Sequence of chain 1.A:
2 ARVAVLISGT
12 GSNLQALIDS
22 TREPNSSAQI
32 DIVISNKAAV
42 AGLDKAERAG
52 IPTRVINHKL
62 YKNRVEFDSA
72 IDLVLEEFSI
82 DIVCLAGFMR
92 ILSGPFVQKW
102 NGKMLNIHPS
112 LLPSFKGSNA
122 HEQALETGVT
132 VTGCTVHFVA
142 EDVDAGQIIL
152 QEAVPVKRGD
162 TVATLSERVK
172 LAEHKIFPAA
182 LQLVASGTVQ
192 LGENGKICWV

A protein and the small-molecule ligand that binds it are described below.
Small molecule (SMILES): Nc1nc2sc(CCCCc3ccc(C(=O)N[C@@H](CCC(=O)O)C(=O)O)o3)cc2c(=O)[nH]1

Binding-site contacts:
Ligand atom C4 contacts residue ALA141 of chain 1.A at 3.6 Å (hydrophobic).
Ligand atom N3 contacts residue ALA141 of chain 1.A at 2.8 Å (h-bond).
Ligand atom C20 contacts residue MET90 of chain 1.A at 3.4 Å (hydrophobic).
Ligand atom O10 contacts residue ALA141 of chain 1.A at 3.7 Å.
Ligand atom C33 contacts residue GAR1 of chain 1.B at 3.2 Å.
Ligand atom C26 contacts residue ARG65 of chain 1.A at 3.6 Å.
Ligand atom C6 contacts residue LEU86 of chain 1.A at 3.4 Å (hydrophobic).
Ligand atom C22 contacts residue MET90 of chain 1.A at 3.1 Å (hydrophobic).
Ligand atom O10 contacts residue ASP145 of chain 1.A at 3.0 Å (salt-bridge).
Ligand atom C31 contacts residue PHE89 of chain 1.A at 3.3 Å (hydrophobic).
Ligand atom N1 contacts residue ILE92 of chain 1.A at 3.6 Å.
Ligand atom C30 contacts residue ASN107 of chain 1.A at 3.1 Å.
Ligand atom C4 contacts residue VAL140 of chain 1.A at 3.5 Å (hydrophobic).
Ligand atom N1 contacts residue LEU93 of chain 1.A at 3.1 Å (h-bond).
Ligand atom O28 contacts residue ARG65 of chain 1.A at 2.9 Å (salt-bridge).
Ligand atom N11 contacts residue GLU142 of chain 1.A at 3.1 Å (salt-bridge).
Ligand atom C2 contacts residue VAL144 of chain 1.A at 3.6 Å (hydrophobic).
Ligand atom N3 contacts residue GLU142 of chain 1.A at 3.7 Å.
Ligand atom C21 contacts residue MET90 of chain 1.A at 3.1 Å (hydrophobic).
Ligand atom C30 contacts residue PHE89 of chain 1.A at 3.4 Å (hydrophobic).
Ligand atom C16 contacts residue GAR1 of chain 1.B at 3.7 Å.
Ligand atom O25 contacts residue MET90 of chain 1.A at 3.3 Å.
Ligand atom N3 contacts residue VAL144 of chain 1.A at 3.5 Å.
Ligand atom C31 contacts residue ASN107 of chain 1.A at 3.1 Å.
Ligand atom C23 contacts residue MET90 of chain 1.A at 3.8 Å (hydrophobic).
Ligand atom O12 contacts residue MET90 of chain 1.A at 3.2 Å (h-bond).
Ligand atom O10 contacts residue VAL144 of chain 1.A at 3.4 Å.
Ligand atom O28 contacts residue ILE92 of chain 1.A at 2.6 Å (h-bond).
Ligand atom C4 contacts residue VAL144 of chain 1.A at 3.7 Å (hydrophobic).
Ligand atom O28 contacts residue ARG91 of chain 1.A at 3.5 Å.
Ligand atom N11 contacts residue ALA141 of chain 1.A at 3.6 Å (h-bond).
Ligand atom S5 contacts residue ARG91 of chain 1.A at 3.0 Å (salt-bridge).
Ligand atom N19 contacts residue MET90 of chain 1.A at 2.8 Å (h-bond).
Ligand atom C8 contacts residue VAL140 of chain 1.A at 3.8 Å (hydrophobic).
Ligand atom O27 contacts residue ARG91 of chain 1.A at 2.9 Å (salt-bridge).
Ligand atom O27 contacts residue ARG65 of chain 1.A at 3.1 Å (salt-bridge).
Ligand atom N3 contacts residue VAL140 of chain 1.A at 3.7 Å.
Ligand atom C2 contacts residue ALA141 of chain 1.A at 3.5 Å (hydrophobic).
Ligand atom N11 contacts residue LEU93 of chain 1.A at 3.3 Å (h-bond).
Ligand atom C30 contacts residue LEU86 of chain 1.A at 3.3 Å (hydrophobic).